The small molecule below binds the protein below.
Small molecule (SMILES): C[C@H](O)C1CCN(c2nccnc2Oc2ccc(Nc3nc4ccccc4s3)cc2)CC1

Binding-site contacts:
Ligand atom C5 contacts residue PHE245 of chain 1.A at 3.5 Å (hydrophobic).
Ligand atom C16 contacts residue GLU270 of chain 1.A at 3.7 Å.
Ligand atom C6 contacts residue PHE245 of chain 1.A at 3.4 Å (hydrophobic).
Ligand atom C13 contacts residue TYR242 of chain 1.A at 3.7 Å (hydrophobic).
Ligand atom C17 contacts residue TYR242 of chain 1.A at 3.7 Å (hydrophobic).
Ligand atom C15 contacts residue PRO261 of chain 1.A at 3.4 Å (hydrophobic).
Ligand atom C6 contacts residue GLN275 of chain 1.A at 3.5 Å.
Ligand atom C9 contacts residue MET262 of chain 1.A at 3.7 Å (hydrophobic).
Ligand atom S1 contacts residue GLY274 of chain 1.A at 3.7 Å.
Ligand atom C11 contacts residue GLY274 of chain 1.A at 3.6 Å.
Ligand atom N4 contacts residue GLY274 of chain 1.A at 3.7 Å.
Ligand atom N4 contacts residue TYR242 of chain 1.A at 3.0 Å (h-bond).
Ligand atom O1 contacts residue PHE245 of chain 1.A at 3.3 Å.
Ligand atom C12 contacts residue MET262 of chain 1.A at 3.6 Å (hydrophobic).
Ligand atom C16 contacts residue LYS267 of chain 1.A at 3.5 Å.
Ligand atom C14 contacts residue MET262 of chain 1.A at 3.7 Å (hydrophobic).
Ligand atom N2 contacts residue GLN275 of chain 1.A at 3.1 Å (h-bond).
Ligand atom C6 contacts residue TYR242 of chain 1.A at 3.8 Å (hydrophobic).
Ligand atom C14 contacts residue PRO261 of chain 1.A at 3.6 Å (hydrophobic).
Ligand atom N3 contacts residue GLY274 of chain 1.A at 3.3 Å (h-bond).
Ligand atom C16 contacts residue PRO261 of chain 1.A at 3.5 Å (hydrophobic).
Ligand atom C15 contacts residue GLU270 of chain 1.A at 3.5 Å.
Ligand atom C1 contacts residue ILE241 of chain 1.A at 3.7 Å (hydrophobic).
Ligand atom C11 contacts residue MET262 of chain 1.A at 3.6 Å (hydrophobic).
Ligand atom C2 contacts residue GLN275 of chain 1.A at 3.2 Å.
Ligand atom C7 contacts residue TYR242 of chain 1.A at 3.1 Å (hydrophobic).
Ligand atom N1 contacts residue ILE241 of chain 1.A at 3.7 Å.
Ligand atom C13 contacts residue GLY274 of chain 1.A at 3.8 Å.
Ligand atom O1 contacts residue ILE241 of chain 1.A at 3.6 Å.
Ligand atom C9 contacts residue PHE278 of chain 1.A at 3.5 Å (hydrophobic).
Ligand atom C10 contacts residue PHE278 of chain 1.A at 3.4 Å (hydrophobic).
Ligand atom C22 contacts residue LEU224 of chain 1.A at 3.7 Å (hydrophobic).
Ligand atom C13 contacts residue MET262 of chain 1.A at 3.6 Å (hydrophobic).
Ligand atom C7 contacts residue GLN275 of chain 1.A at 3.5 Å.
Ligand atom C7 contacts residue MET262 of chain 1.A at 3.6 Å (hydrophobic).
Ligand atom C17 contacts residue VAL271 of chain 1.A at 3.7 Å (hydrophobic).
Ligand atom C1 contacts residue VAL227 of chain 1.A at 3.5 Å (hydrophobic).
Ligand atom C12 contacts residue GLY274 of chain 1.A at 3.8 Å.
Ligand atom C8 contacts residue MET262 of chain 1.A at 3.6 Å (hydrophobic).
Ligand atom C19 contacts residue TYR73 of chain 1.A at 3.7 Å (hydrophobic).

Sequence of chain 1.A:
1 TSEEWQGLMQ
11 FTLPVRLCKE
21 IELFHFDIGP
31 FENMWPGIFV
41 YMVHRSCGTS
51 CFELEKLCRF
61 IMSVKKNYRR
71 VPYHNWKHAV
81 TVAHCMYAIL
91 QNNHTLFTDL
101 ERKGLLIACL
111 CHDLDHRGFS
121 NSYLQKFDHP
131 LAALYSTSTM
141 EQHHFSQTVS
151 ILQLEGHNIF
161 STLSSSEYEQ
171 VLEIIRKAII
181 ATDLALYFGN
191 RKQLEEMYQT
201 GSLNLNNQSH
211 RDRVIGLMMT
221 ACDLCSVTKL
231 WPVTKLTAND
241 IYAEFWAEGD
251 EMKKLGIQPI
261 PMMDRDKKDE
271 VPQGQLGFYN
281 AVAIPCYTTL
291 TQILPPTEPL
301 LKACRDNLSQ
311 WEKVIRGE